Sequence of chain 1.B:
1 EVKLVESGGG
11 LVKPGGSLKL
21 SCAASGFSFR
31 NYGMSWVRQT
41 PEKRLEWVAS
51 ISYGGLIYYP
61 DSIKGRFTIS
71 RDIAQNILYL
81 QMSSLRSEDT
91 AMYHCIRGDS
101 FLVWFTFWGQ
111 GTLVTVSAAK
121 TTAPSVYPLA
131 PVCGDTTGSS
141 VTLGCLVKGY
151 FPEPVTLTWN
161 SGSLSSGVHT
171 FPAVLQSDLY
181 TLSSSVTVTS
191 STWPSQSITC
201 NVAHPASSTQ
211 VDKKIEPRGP

A small-molecule ligand and the protein it binds are described below.
Small molecule (SMILES): CC12OOC(CCC(=O)O)(c3ccccc31)c1ccccc12

Binding-site contacts:
Ligand atom O1 contacts residue SER100 of chain 1.B at 3.7 Å.
Ligand atom C1 contacts residue PHE101 of chain 1.B at 3.8 Å (hydrophobic).
Ligand atom C2 contacts residue ASP99 of chain 1.B at 3.6 Å.
Ligand atom C15 contacts residue GLY33 of chain 1.B at 3.5 Å.
Ligand atom C6 contacts residue PHE101 of chain 1.B at 3.5 Å (hydrophobic).
Ligand atom C5 contacts residue LEU102 of chain 1.B at 3.8 Å (hydrophobic).
Ligand atom C10 contacts residue ASP99 of chain 1.B at 3.6 Å.
Ligand atom O1 contacts residue PHE101 of chain 1.B at 3.5 Å (h-bond).
Ligand atom O3 contacts residue LEU56 of chain 1.B at 3.4 Å.
Ligand atom C16 contacts residue SER52 of chain 1.B at 3.8 Å.
Ligand atom O4 contacts residue TYR58 of chain 1.B at 3.1 Å (h-bond).
Ligand atom C16 contacts residue SER50 of chain 1.B at 3.7 Å.
Ligand atom C4 contacts residue TRP104 of chain 1.B at 3.1 Å (hydrophobic).
Ligand atom O2 contacts residue PHE101 of chain 1.B at 3.4 Å (h-bond).
Ligand atom C2 contacts residue TRP104 of chain 1.B at 3.6 Å (hydrophobic).
Ligand atom C10 contacts residue SER100 of chain 1.B at 3.8 Å.
Ligand atom O2 contacts residue SER100 of chain 1.B at 2.9 Å.
Ligand atom C2 contacts residue VAL103 of chain 1.B at 3.4 Å (hydrophobic).
Ligand atom C14 contacts residue TRP104 of chain 1.B at 3.7 Å (hydrophobic).
Ligand atom C18 contacts residue PHE101 of chain 1.B at 3.7 Å (hydrophobic).
Ligand atom C12 contacts residue SER50 of chain 1.B at 3.4 Å.
Ligand atom C12 contacts residue ILE51 of chain 1.B at 3.8 Å (hydrophobic).
Ligand atom C10 contacts residue VAL103 of chain 1.B at 3.5 Å (hydrophobic).
Ligand atom C1 contacts residue TRP104 of chain 1.B at 3.5 Å (hydrophobic).
Ligand atom C18 contacts residue TYR58 of chain 1.B at 3.2 Å (hydrophobic).
Ligand atom C4 contacts residue TYR37 of chain 1.A at 3.7 Å (hydrophobic).
Ligand atom C9 contacts residue PHE101 of chain 1.B at 3.5 Å (hydrophobic).
Ligand atom C5 contacts residue TRP104 of chain 1.B at 3.3 Å (hydrophobic).
Ligand atom O3 contacts residue TYR58 of chain 1.B at 2.6 Å (h-bond).
Ligand atom C15 contacts residue TRP104 of chain 1.B at 3.6 Å (hydrophobic).
Ligand atom C12 contacts residue MET34 of chain 1.B at 3.8 Å (hydrophobic).
Ligand atom C4 contacts residue PHE101 of chain 1.B at 3.7 Å (hydrophobic).
Ligand atom C17 contacts residue PHE101 of chain 1.B at 3.4 Å (hydrophobic).
Ligand atom C16 contacts residue TRP104 of chain 1.B at 3.5 Å (hydrophobic).
Ligand atom C3 contacts residue PHE101 of chain 1.B at 3.6 Å (hydrophobic).
Ligand atom C11 contacts residue TRP104 of chain 1.B at 3.7 Å (hydrophobic).
Ligand atom C2 contacts residue PHE101 of chain 1.B at 3.8 Å (hydrophobic).
Ligand atom C13 contacts residue TRP104 of chain 1.B at 3.5 Å (hydrophobic).
Ligand atom C12 contacts residue TRP104 of chain 1.B at 3.5 Å (hydrophobic).
Ligand atom C10 contacts residue GLY98 of chain 1.B at 3.3 Å.

Sequence of chain 1.A:
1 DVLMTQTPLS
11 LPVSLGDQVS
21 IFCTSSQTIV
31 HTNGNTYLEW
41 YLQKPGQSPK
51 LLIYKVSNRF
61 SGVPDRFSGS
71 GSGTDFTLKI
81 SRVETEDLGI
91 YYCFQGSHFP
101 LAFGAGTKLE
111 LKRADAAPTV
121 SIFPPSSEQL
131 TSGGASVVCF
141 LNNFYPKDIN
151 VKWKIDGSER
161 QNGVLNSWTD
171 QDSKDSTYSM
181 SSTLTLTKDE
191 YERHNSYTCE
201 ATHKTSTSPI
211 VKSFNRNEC